Binding-site contacts:
Ligand atom N contacts residue ASP56 of chain 1.A at 3.1 Å (salt-bridge).
Ligand atom O1P contacts residue SER223 of chain 1.A at 1.8 Å (h-bond).
Ligand atom CD contacts residue ASP56 of chain 1.A at 3.3 Å.
Ligand atom O3P contacts residue SER223 of chain 1.A at 3.1 Å (h-bond).
Ligand atom N contacts residue ASP56 of chain 1.A at 3.1 Å (salt-bridge).
Ligand atom O1P contacts residue ARG229 of chain 1.A at 3.4 Å (salt-bridge).
Ligand atom OE1 contacts residue ARG55 of chain 1.A at 3.2 Å (salt-bridge).
Ligand atom O2P contacts residue ARG229 of chain 1.A at 1.9 Å (salt-bridge).
Ligand atom CG contacts residue ARG55 of chain 1.A at 3.3 Å.
Ligand atom CD contacts residue ARG55 of chain 1.A at 3.6 Å.
Ligand atom CB contacts residue ASP56 of chain 1.A at 3.0 Å.
Ligand atom P contacts residue SER223 of chain 1.A at 2.3 Å.
Ligand atom P contacts residue SER224 of chain 1.A at 3.4 Å.
Ligand atom P contacts residue ARG229 of chain 1.A at 3.4 Å.
Ligand atom O3P contacts residue ALA225 of chain 1.A at 2.6 Å (h-bond).
Ligand atom C contacts residue ASP56 of chain 1.A at 3.4 Å.
Ligand atom O contacts residue ARG55 of chain 1.A at 3.6 Å.
Ligand atom O1P contacts residue SER224 of chain 1.A at 3.6 Å (h-bond).
Ligand atom CE2 contacts residue ALA225 of chain 1.A at 3.4 Å (hydrophobic).
Ligand atom CB contacts residue TYR54 of chain 1.A at 3.8 Å (hydrophobic).
Ligand atom NE2 contacts residue ASP56 of chain 1.A at 2.1 Å (salt-bridge).
Ligand atom O contacts residue TYR54 of chain 1.A at 3.5 Å.
Ligand atom CG contacts residue GLN270 of chain 1.A at 3.5 Å.
Ligand atom CA contacts residue ASP56 of chain 1.A at 3.3 Å.
Ligand atom O1P contacts residue ILE227 of chain 1.A at 3.6 Å (h-bond).
Ligand atom CD2 contacts residue ALA225 of chain 1.A at 3.0 Å (hydrophobic).
Ligand atom O contacts residue ARG55 of chain 1.A at 3.2 Å.
Ligand atom CD1 contacts residue PHE190 of chain 1.A at 3.1 Å (hydrophobic).
Ligand atom F1 contacts residue ASP189 of chain 1.A at 2.6 Å.
Ligand atom O3P contacts residue SER224 of chain 1.A at 2.7 Å (h-bond).
Ligand atom O2P contacts residue SER223 of chain 1.A at 2.1 Å (h-bond).
Ligand atom N contacts residue ARG53 of chain 1.A at 3.3 Å (salt-bridge).
Ligand atom O1P contacts residue GLY228 of chain 1.A at 3.5 Å (h-bond).
Ligand atom O contacts residue PHE190 of chain 1.A at 3.2 Å.
Ligand atom CE1 contacts residue PHE190 of chain 1.A at 3.0 Å (hydrophobic).
Ligand atom F2 contacts residue ARG229 of chain 1.A at 3.6 Å.
Ligand atom F2 contacts residue GLY228 of chain 1.A at 2.7 Å.
Ligand atom F2 contacts residue GLN270 of chain 1.A at 3.6 Å.
Ligand atom O2P contacts residue SER224 of chain 1.A at 3.4 Å (h-bond).
Ligand atom OE1 contacts residue ARG55 of chain 1.A at 3.5 Å.

The small molecule below binds the protein below.
Small molecule (SMILES): C[C@H](NC(=O)[C@@H](N)CCC(=O)O)C(=O)N[C@@H](CCC(N)=O)C(=O)N[C@@H](Cc1ccc(C(F)(F)P(=O)(O)O)cc1)C(=O)N[C@@H](CCC(N)=O)C(=O)N1CCC[C@H]1C=O

Sequence of chain 1.A:
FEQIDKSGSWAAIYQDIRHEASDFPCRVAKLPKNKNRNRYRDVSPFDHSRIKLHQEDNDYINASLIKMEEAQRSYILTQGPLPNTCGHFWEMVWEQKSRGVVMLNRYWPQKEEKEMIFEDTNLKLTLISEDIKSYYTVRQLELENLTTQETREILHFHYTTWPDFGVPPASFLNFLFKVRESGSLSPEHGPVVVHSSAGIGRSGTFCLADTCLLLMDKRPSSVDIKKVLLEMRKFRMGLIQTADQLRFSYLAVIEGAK